This small molecule binds to this protein.
Small molecule (SMILES): CC(=O)N[C@H]1[C@H](O[C@H]2[C@H](O)[C@@H](NC(C)=O)CO[C@@H]2CO)O[C@H](CO)[C@@H](O)[C@@H]1O

Sequence of chain 1.D:
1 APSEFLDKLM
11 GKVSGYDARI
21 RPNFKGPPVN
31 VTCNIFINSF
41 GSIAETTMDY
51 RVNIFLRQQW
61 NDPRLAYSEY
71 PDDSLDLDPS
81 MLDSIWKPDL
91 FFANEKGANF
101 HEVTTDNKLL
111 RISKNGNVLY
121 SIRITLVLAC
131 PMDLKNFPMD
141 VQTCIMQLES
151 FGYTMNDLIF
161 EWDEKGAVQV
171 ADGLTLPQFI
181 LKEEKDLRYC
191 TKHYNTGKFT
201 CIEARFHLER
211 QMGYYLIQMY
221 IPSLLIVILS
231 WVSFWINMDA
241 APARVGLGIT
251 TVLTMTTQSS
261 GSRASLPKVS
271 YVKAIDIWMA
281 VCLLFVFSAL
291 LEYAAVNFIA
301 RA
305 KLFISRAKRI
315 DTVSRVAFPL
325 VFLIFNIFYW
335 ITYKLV

Binding-site contacts:
Ligand atom C8 contacts residue PRO28 of chain 1.D at 3.0 Å (hydrophobic).
Ligand atom C7 contacts residue ASN30 of chain 1.D at 3.6 Å.
Ligand atom O5 contacts residue GLU161 of chain 1.D at 4.5 Å.
Ligand atom C8 contacts residue PRO27 of chain 1.D at 3.5 Å (hydrophobic).
Ligand atom C7 contacts residue PRO27 of chain 1.D at 4.0 Å (hydrophobic).
Ligand atom O6 contacts residue GLU161 of chain 1.D at 3.9 Å.
Ligand atom O7 contacts residue ASN30 of chain 1.D at 4.1 Å.
Ligand atom O5 contacts residue ASN30 of chain 1.D at 3.5 Å (h-bond).
Ligand atom O7 contacts residue PRO27 of chain 1.D at 4.3 Å.
Ligand atom O7 contacts residue ASN23 of chain 1.D at 4.1 Å.
Ligand atom N2 contacts residue ASN30 of chain 1.D at 3.8 Å.
Ligand atom C3 contacts residue PRO27 of chain 1.D at 4.2 Å (hydrophobic).
Ligand atom C1 contacts residue ASN30 of chain 1.D at 3.0 Å.
Ligand atom C8 contacts residue ASN30 of chain 1.D at 3.4 Å.
Ligand atom C2 contacts residue ASN30 of chain 1.D at 4.0 Å.
Ligand atom C7 contacts residue PRO28 of chain 1.D at 4.4 Å (hydrophobic).
Ligand atom O3 contacts residue PRO27 of chain 1.D at 4.0 Å.
Ligand atom C5 contacts residue ASN30 of chain 1.D at 4.3 Å.